Binding-site contacts:
Ligand atom O4 contacts residue PHE229 of chain 1.K at 4.4 Å.
Ligand atom C4 contacts residue PHE229 of chain 1.K at 3.7 Å (hydrophobic).
Ligand atom O8 contacts residue SER292 of chain 1.K at 3.0 Å (h-bond).
Ligand atom O9 contacts residue HIS295 of chain 1.K at 4.0 Å.
Ligand atom C2 contacts residue LYS112 of chain 1.K at 4.3 Å.
Ligand atom O8 contacts residue ASN294 of chain 1.K at 3.4 Å (h-bond).
Ligand atom O3 contacts residue PHE229 of chain 1.K at 3.9 Å.
Ligand atom P1 contacts residue SER292 of chain 1.K at 3.4 Å.
Ligand atom O10 contacts residue SER292 of chain 1.K at 2.8 Å (h-bond).
Ligand atom P1 contacts residue PHE229 of chain 1.K at 4.1 Å.
Ligand atom C2 contacts residue TYR289 of chain 1.K at 4.1 Å (hydrophobic).
Ligand atom O4 contacts residue SER292 of chain 1.K at 4.0 Å.
Ligand atom O2 contacts residue LYS112 of chain 1.K at 3.8 Å.
Ligand atom O9 contacts residue PHE229 of chain 1.K at 3.2 Å.
Ligand atom P1 contacts residue HIS295 of chain 1.K at 3.6 Å.
Ligand atom O8 contacts residue HIS295 of chain 1.K at 3.8 Å.
Ligand atom O2 contacts residue SER292 of chain 1.K at 4.2 Å.
Ligand atom O2 contacts residue TYR289 of chain 1.K at 2.9 Å (h-bond).
Ligand atom O10 contacts residue HIS295 of chain 1.K at 2.8 Å (h-bond).
Ligand atom O10 contacts residue PHE229 of chain 1.K at 3.9 Å.

This small molecule binds to this protein.
Small molecule (SMILES): O=P([O-])([O-])OCC(O)CO

Sequence of chain 1.K:
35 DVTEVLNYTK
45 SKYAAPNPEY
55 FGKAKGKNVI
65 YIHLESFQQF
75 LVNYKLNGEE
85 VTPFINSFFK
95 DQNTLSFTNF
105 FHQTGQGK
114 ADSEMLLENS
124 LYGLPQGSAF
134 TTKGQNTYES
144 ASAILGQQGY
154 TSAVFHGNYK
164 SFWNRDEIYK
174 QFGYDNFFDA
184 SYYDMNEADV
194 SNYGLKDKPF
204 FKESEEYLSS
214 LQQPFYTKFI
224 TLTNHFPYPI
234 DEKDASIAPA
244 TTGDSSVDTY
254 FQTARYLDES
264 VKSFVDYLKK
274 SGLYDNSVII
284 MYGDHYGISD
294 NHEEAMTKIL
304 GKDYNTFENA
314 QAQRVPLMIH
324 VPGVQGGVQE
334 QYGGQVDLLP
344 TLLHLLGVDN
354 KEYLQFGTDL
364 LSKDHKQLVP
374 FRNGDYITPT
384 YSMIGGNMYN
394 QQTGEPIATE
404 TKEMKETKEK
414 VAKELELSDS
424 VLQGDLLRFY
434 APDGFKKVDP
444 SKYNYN